This protein binds this small molecule.
Small molecule (SMILES): CCCc1nn(C)c2c(=O)[nH]c(-c3cc(S(=O)(=O)N4CCN(C)CC4)ccc3OCC)nc12

Binding-site contacts:
Ligand atom O3 contacts residue GLN287 of chain 1.D at 2.4 Å (h-bond).
Ligand atom C6 contacts residue LEU286 of chain 1.D at 4.1 Å (hydrophobic).
Ligand atom C5 contacts residue LEU286 of chain 1.D at 4.0 Å (hydrophobic).
Ligand atom C2 contacts residue LEU283 of chain 1.D at 4.0 Å (hydrophobic).
Ligand atom S10 contacts residue MET274 of chain 1.D at 4.1 Å.
Ligand atom C25 contacts residue PHE290 of chain 1.D at 3.9 Å (hydrophobic).
Ligand atom C21 contacts residue PHE290 of chain 1.D at 3.9 Å (hydrophobic).
Ligand atom C34 contacts residue HIS83 of chain 1.D at 4.0 Å.
Ligand atom C33 contacts residue HIS83 of chain 1.D at 3.8 Å.
Ligand atom C1 contacts residue ALA249 of chain 1.D at 3.8 Å (hydrophobic).
Ligand atom C31 contacts residue ALA237 of chain 1.D at 3.8 Å (hydrophobic).
Ligand atom C21 contacts residue GLN287 of chain 1.D at 3.3 Å.
Ligand atom N29 contacts residue TYR82 of chain 1.D at 4.0 Å.
Ligand atom C23 contacts residue GLN287 of chain 1.D at 3.8 Å.
Ligand atom N22 contacts residue GLN287 of chain 1.D at 2.6 Å (h-bond).
Ligand atom C8 contacts residue PHE290 of chain 1.D at 3.6 Å (hydrophobic).
Ligand atom C1 contacts residue LEU283 of chain 1.D at 4.0 Å (hydrophobic).
Ligand atom C15 contacts residue MET274 of chain 1.D at 3.5 Å (hydrophobic).
Ligand atom C9 contacts residue PHE290 of chain 1.D at 4.0 Å (hydrophobic).
Ligand atom O11 contacts residue PHE290 of chain 1.D at 3.4 Å.
Ligand atom C4 contacts residue PHE256 of chain 1.D at 3.9 Å (hydrophobic).
Ligand atom C2 contacts residue GLN287 of chain 1.D at 3.2 Å.
Ligand atom O27 contacts residue GLN287 of chain 1.D at 3.3 Å (h-bond).
Ligand atom C7 contacts residue PHE290 of chain 1.D at 4.1 Å (hydrophobic).
Ligand atom C24 contacts residue VAL252 of chain 1.D at 4.1 Å (hydrophobic).
Ligand atom C9 contacts residue PHE256 of chain 1.D at 4.0 Å (hydrophobic).
Ligand atom C24 contacts residue PHE290 of chain 1.D at 3.9 Å (hydrophobic).
Ligand atom C4 contacts residue GLN287 of chain 1.D at 2.7 Å.
Ligand atom O12 contacts residue MET274 of chain 1.D at 3.0 Å.
Ligand atom N22 contacts residue PHE290 of chain 1.D at 3.8 Å.
Ligand atom C1 contacts residue GLN287 of chain 1.D at 3.7 Å.
Ligand atom C6 contacts residue MET274 of chain 1.D at 3.9 Å (hydrophobic).
Ligand atom C31 contacts residue TYR82 of chain 1.D at 3.5 Å (hydrophobic).
Ligand atom C9 contacts residue GLN287 of chain 1.D at 3.1 Å.
Ligand atom C34 contacts residue PHE256 of chain 1.D at 3.8 Å (hydrophobic).
Ligand atom C19 contacts residue LEU195 of chain 1.D at 4.0 Å (hydrophobic).
Ligand atom C20 contacts residue PHE256 of chain 1.D at 3.8 Å (hydrophobic).
Ligand atom N26 contacts residue PHE290 of chain 1.D at 3.9 Å.
Ligand atom C5 contacts residue GLN287 of chain 1.D at 3.5 Å.
Ligand atom C23 contacts residue PHE290 of chain 1.D at 3.9 Å (hydrophobic).

Sequence of chain 1.D:
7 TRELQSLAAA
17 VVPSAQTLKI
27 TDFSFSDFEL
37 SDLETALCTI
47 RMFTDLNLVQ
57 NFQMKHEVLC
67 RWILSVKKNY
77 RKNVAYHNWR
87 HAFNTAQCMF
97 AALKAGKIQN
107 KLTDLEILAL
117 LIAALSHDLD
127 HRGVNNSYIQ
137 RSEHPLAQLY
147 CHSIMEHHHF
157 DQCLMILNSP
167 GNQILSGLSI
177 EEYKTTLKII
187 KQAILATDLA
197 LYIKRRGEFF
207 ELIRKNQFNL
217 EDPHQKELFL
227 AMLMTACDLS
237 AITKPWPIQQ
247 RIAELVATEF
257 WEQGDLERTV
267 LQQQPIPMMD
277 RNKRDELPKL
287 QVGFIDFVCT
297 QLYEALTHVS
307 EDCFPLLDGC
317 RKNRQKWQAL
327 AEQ